Sequence of chain 1.B:
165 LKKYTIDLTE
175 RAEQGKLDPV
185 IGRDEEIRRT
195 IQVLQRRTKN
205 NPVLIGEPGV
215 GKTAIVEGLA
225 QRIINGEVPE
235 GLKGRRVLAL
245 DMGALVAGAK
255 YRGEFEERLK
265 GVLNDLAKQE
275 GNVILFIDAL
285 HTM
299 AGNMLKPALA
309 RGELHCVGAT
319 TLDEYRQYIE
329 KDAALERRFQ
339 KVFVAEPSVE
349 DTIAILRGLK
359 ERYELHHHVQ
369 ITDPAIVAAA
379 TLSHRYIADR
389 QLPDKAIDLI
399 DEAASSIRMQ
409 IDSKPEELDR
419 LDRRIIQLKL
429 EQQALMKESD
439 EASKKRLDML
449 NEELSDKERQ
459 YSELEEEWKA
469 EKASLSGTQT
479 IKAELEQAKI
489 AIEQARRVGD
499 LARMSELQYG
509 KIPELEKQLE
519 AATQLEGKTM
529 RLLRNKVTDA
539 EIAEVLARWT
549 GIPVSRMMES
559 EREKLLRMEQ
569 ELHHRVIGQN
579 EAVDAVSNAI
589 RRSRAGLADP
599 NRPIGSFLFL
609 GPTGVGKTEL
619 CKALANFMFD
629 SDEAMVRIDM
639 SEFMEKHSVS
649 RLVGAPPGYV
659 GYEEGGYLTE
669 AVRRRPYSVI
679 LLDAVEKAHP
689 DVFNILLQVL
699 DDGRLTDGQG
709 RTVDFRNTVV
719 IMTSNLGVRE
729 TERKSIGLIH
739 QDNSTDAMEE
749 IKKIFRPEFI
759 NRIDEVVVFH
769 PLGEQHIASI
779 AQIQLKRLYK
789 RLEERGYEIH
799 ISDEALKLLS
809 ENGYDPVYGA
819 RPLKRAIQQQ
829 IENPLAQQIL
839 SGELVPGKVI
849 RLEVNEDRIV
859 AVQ

Binding-site contacts:
Ligand atom C2 contacts residue PRO183 of chain 1.B at 3.4 Å (hydrophobic).
Ligand atom PA contacts residue THR217 of chain 1.B at 3.4 Å.
Ligand atom O1B contacts residue GLY213 of chain 1.B at 2.8 Å (h-bond).
Ligand atom O1B contacts residue LYS216 of chain 1.B at 3.1 Å (salt-bridge).
Ligand atom O1B contacts residue VAL214 of chain 1.B at 2.4 Å (h-bond).
Ligand atom N1 contacts residue VAL184 of chain 1.B at 3.4 Å.
Ligand atom C8 contacts residue GLY215 of chain 1.B at 3.4 Å.
Ligand atom O2A contacts residue THR217 of chain 1.B at 2.9 Å (h-bond).
Ligand atom O2A contacts residue ALA218 of chain 1.B at 2.5 Å (h-bond).
Ligand atom C5' contacts residue ARG335 of chain 1.C at 3.4 Å.
Ligand atom N7 contacts residue ARG187 of chain 1.B at 3.0 Å (salt-bridge).
Ligand atom O2A contacts residue LYS216 of chain 1.B at 3.3 Å (salt-bridge).
Ligand atom O2G contacts residue ARG335 of chain 1.C at 2.8 Å (salt-bridge).
Ligand atom S1G contacts residue GLU334 of chain 1.C at 3.2 Å (salt-bridge).
Ligand atom O1A contacts residue THR217 of chain 1.B at 3.2 Å (h-bond).
Ligand atom O4' contacts residue PRO391 of chain 1.B at 3.5 Å.
Ligand atom O3A contacts residue GLY215 of chain 1.B at 3.1 Å.
Ligand atom S1G contacts residue LYS216 of chain 1.B at 3.2 Å (salt-bridge).
Ligand atom O2B contacts residue LYS216 of chain 1.B at 2.4 Å (salt-bridge).
Ligand atom N6 contacts residue ILE185 of chain 1.B at 2.7 Å (h-bond).
Ligand atom PB contacts residue GLY213 of chain 1.B at 3.4 Å.
Ligand atom PB contacts residue LYS216 of chain 1.B at 3.3 Å.
Ligand atom C3' contacts residue ARG335 of chain 1.C at 3.5 Å.
Ligand atom O1B contacts residue GLY215 of chain 1.B at 3.0 Å (h-bond).
Ligand atom PG contacts residue GLU334 of chain 1.C at 3.3 Å.
Ligand atom O1B contacts residue PRO212 of chain 1.B at 3.5 Å.
Ligand atom O2A contacts residue GLY215 of chain 1.B at 3.1 Å.
Ligand atom O3A contacts residue THR217 of chain 1.B at 3.1 Å (h-bond).
Ligand atom O5' contacts residue GLY215 of chain 1.B at 3.1 Å (h-bond).
Ligand atom N6 contacts residue ARG187 of chain 1.B at 3.2 Å (salt-bridge).
Ligand atom O2G contacts residue THR217 of chain 1.B at 3.3 Å (h-bond).
Ligand atom O3A contacts residue LYS216 of chain 1.B at 2.4 Å (salt-bridge).
Ligand atom O3' contacts residue ARG335 of chain 1.C at 2.5 Å (salt-bridge).
Ligand atom O1B contacts residue GLU211 of chain 1.B at 3.3 Å (salt-bridge).
Ligand atom PA contacts residue LYS216 of chain 1.B at 3.4 Å.
Ligand atom O1A contacts residue ARG335 of chain 1.C at 2.4 Å (salt-bridge).
Ligand atom O3B contacts residue GLY213 of chain 1.B at 2.9 Å (h-bond).
Ligand atom N1 contacts residue ILE185 of chain 1.B at 3.1 Å (h-bond).
Ligand atom O5' contacts residue GLY213 of chain 1.B at 3.5 Å.
Ligand atom O3G contacts residue GLU334 of chain 1.C at 2.3 Å (salt-bridge).

Sequence of chain 1.C:
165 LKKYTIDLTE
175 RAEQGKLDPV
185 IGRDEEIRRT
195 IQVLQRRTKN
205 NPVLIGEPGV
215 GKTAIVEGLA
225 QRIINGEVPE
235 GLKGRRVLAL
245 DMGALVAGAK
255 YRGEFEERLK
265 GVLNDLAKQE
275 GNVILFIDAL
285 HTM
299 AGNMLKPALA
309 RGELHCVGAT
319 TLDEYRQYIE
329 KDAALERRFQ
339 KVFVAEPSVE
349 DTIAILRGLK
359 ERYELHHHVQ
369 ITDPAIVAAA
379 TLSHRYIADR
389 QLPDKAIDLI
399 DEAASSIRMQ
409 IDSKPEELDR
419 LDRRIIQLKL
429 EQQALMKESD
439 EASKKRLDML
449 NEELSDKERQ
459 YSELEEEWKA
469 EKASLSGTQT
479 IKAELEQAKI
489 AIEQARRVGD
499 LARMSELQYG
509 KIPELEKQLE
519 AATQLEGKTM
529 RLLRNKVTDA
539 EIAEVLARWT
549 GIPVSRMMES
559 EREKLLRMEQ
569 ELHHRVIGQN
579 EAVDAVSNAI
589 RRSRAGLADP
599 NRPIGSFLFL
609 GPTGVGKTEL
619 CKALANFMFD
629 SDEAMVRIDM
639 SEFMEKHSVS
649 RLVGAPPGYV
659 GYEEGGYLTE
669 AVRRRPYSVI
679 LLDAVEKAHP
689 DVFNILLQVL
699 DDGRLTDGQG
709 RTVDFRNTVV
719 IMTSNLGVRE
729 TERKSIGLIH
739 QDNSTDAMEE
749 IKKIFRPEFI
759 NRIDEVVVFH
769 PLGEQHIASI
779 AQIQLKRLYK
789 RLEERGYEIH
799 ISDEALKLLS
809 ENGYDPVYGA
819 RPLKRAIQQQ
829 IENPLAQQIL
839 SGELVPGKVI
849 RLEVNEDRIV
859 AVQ

A small-molecule ligand and the protein it binds are described below.
Small molecule (SMILES): Nc1ncnc2c1ncn2[C@@H]1O[C@H](COP(=O)(O)OP(=O)(O)OP(O)(O)=S)[C@@H](O)[C@H]1O